The small molecule below binds the protein below.
Small molecule (SMILES): CC(=O)O[C@H]1C(=O)[C@@]2(C)[C@H]([C@H](OC(=O)c3ccccc3)[C@]3(O)C[C@H](OC(=O)[C@H](O)[C@@H](NC(=O)c4ccccc4)c4ccccc4)C(C)=C1C3(C)C)[C@]1(OC(C)=O)CO[C@@H]1C[C@@H]2O

Binding-site contacts:
Ligand atom O13 contacts residue PRO358 of chain 2.D at 3.2 Å.
Ligand atom C40 contacts residue VAL23 of chain 2.D at 3.7 Å (hydrophobic).
Ligand atom C42 contacts residue GLU27 of chain 2.D at 3.4 Å.
Ligand atom O07 contacts residue THR274 of chain 2.D at 3.7 Å.
Ligand atom O06 contacts residue THR274 of chain 2.D at 2.9 Å (h-bond).
Ligand atom O05 contacts residue LEU361 of chain 2.D at 3.2 Å.
Ligand atom O12 contacts residue GLY360 of chain 2.D at 3.8 Å.
Ligand atom C07 contacts residue HIS227 of chain 2.D at 2.4 Å.
Ligand atom C41 contacts residue GLU27 of chain 2.D at 3.3 Å.
Ligand atom C15 contacts residue THR274 of chain 2.D at 3.8 Å.
Ligand atom O13 contacts residue ARG359 of chain 2.D at 3.3 Å (salt-bridge).
Ligand atom C14 contacts residue LEU215 of chain 2.D at 3.3 Å (hydrophobic).
Ligand atom C15 contacts residue PRO272 of chain 2.D at 3.3 Å (hydrophobic).
Ligand atom C08 contacts residue HIS227 of chain 2.D at 3.1 Å.
Ligand atom C39 contacts residue ALA231 of chain 2.D at 3.7 Å (hydrophobic).
Ligand atom C36 contacts residue HIS227 of chain 2.D at 3.4 Å.
Ligand atom C42 contacts residue VAL23 of chain 2.D at 3.2 Å (hydrophobic).
Ligand atom O01 contacts residue ARG276 of chain 2.D at 3.7 Å.
Ligand atom C28 contacts residue PRO358 of chain 2.D at 3.7 Å (hydrophobic).
Ligand atom C15 contacts residue LEU273 of chain 2.D at 3.7 Å (hydrophobic).
Ligand atom C33 contacts residue GLU22 of chain 2.D at 3.7 Å.
Ligand atom C30 contacts residue HIS227 of chain 2.D at 3.2 Å.
Ligand atom C09 contacts residue HIS227 of chain 2.D at 3.6 Å.
Ligand atom C31 contacts residue HIS227 of chain 2.D at 3.6 Å.
Ligand atom O06 contacts residue PRO272 of chain 2.D at 3.7 Å.
Ligand atom C05 contacts residue HIS227 of chain 2.D at 2.9 Å.
Ligand atom C14 contacts residue THR274 of chain 2.D at 3.6 Å.
Ligand atom O06 contacts residue LEU273 of chain 2.D at 3.0 Å.
Ligand atom C16 contacts residue THR274 of chain 2.D at 3.6 Å.
Ligand atom O10 contacts residue GLY360 of chain 2.D at 3.8 Å.
Ligand atom C19 contacts residue THR274 of chain 2.D at 3.2 Å.
Ligand atom C04 contacts residue HIS227 of chain 2.D at 3.5 Å.
Ligand atom C41 contacts residue VAL23 of chain 2.D at 2.8 Å (hydrophobic).
Ligand atom C47 contacts residue ARG276 of chain 2.D at 3.5 Å.
Ligand atom O14 contacts residue HIS227 of chain 2.D at 2.3 Å (h-bond).
Ligand atom C44 contacts residue LEU361 of chain 2.D at 3.1 Å (hydrophobic).
Ligand atom O06 contacts residue LEU215 of chain 2.D at 3.5 Å.
Ligand atom C16 contacts residue PRO272 of chain 2.D at 3.8 Å (hydrophobic).
Ligand atom C06 contacts residue HIS227 of chain 2.D at 2.2 Å.
Ligand atom C07 contacts residue ASP224 of chain 2.D at 3.6 Å.

Sequence of chain 2.D:
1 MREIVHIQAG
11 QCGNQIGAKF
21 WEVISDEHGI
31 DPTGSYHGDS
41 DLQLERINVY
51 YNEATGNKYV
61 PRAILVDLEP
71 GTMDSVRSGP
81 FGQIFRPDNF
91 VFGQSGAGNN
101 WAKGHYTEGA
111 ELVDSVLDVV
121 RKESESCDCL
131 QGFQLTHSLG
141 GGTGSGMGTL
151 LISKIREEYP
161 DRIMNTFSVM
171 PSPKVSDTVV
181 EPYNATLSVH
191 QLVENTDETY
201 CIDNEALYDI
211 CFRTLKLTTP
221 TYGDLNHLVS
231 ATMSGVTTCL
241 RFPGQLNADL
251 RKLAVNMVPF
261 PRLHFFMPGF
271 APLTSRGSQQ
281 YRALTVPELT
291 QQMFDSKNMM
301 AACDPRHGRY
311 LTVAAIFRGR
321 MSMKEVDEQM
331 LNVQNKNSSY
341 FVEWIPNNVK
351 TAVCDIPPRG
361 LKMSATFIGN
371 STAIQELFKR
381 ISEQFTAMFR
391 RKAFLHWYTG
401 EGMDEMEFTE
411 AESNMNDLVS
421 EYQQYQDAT